The small molecule below binds the protein below.
Small molecule (SMILES): C=C/C(=N\Cc1c(COP(=O)(O)O)cnc(C)c1O)C(=O)O

Sequence of chain 1.F:
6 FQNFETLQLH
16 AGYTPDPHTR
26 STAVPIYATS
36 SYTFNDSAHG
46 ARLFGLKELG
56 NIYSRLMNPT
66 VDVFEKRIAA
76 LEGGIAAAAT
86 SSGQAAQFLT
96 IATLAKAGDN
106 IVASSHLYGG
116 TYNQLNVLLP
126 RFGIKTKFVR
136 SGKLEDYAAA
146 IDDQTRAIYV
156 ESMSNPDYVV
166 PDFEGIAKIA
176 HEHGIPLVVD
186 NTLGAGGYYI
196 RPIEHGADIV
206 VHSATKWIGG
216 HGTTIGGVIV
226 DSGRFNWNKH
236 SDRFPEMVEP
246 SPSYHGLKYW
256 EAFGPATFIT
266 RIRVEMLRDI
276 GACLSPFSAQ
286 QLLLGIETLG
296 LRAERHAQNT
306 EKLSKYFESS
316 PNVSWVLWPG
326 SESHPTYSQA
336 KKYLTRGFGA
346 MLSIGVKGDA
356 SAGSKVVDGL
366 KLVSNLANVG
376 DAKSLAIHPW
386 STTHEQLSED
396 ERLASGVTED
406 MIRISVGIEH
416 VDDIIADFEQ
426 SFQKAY

Binding-site contacts:
Ligand atom N11 contacts residue ASP185 of chain 1.P at 2.7 Å (salt-bridge).
Ligand atom N04 contacts residue LYS211 of chain 1.P at 3.6 Å.
Ligand atom O18 contacts residue SER208 of chain 1.P at 2.6 Å (h-bond).
Ligand atom O23 contacts residue ASN160 of chain 1.P at 2.7 Å (h-bond).
Ligand atom O22 contacts residue ASN373 of chain 1.P at 3.5 Å (h-bond).
Ligand atom C02 contacts residue LYS211 of chain 1.P at 3.3 Å.
Ligand atom C10 contacts residue ASP185 of chain 1.P at 3.4 Å.
Ligand atom C03 contacts residue LYS211 of chain 1.P at 3.5 Å.
Ligand atom O23 contacts residue ARG408 of chain 1.P at 2.8 Å (salt-bridge).
Ligand atom C05 contacts residue LYS211 of chain 1.P at 3.6 Å.
Ligand atom C12 contacts residue ASP185 of chain 1.P at 3.6 Å.
Ligand atom P17 contacts residue ARG60 of chain 1.F at 3.6 Å.
Ligand atom N04 contacts residue TYR113 of chain 1.P at 3.5 Å.
Ligand atom C21 contacts residue ARG408 of chain 1.P at 3.5 Å.
Ligand atom O19 contacts residue ARG60 of chain 1.F at 2.8 Å (salt-bridge).
Ligand atom O16 contacts residue GLY88 of chain 1.P at 3.4 Å.
Ligand atom C12 contacts residue GLN92 of chain 1.P at 3.1 Å.
Ligand atom O19 contacts residue GLN89 of chain 1.P at 2.8 Å (h-bond).
Ligand atom N11 contacts residue THR187 of chain 1.P at 3.6 Å (h-bond).
Ligand atom O19 contacts residue SER87 of chain 1.P at 3.4 Å.
Ligand atom O20 contacts residue TYR58 of chain 1.F at 2.4 Å (h-bond).
Ligand atom C03 contacts residue TYR113 of chain 1.P at 3.5 Å (hydrophobic).
Ligand atom P17 contacts residue TYR58 of chain 1.F at 3.6 Å.
Ligand atom O20 contacts residue ARG60 of chain 1.F at 2.8 Å (salt-bridge).
Ligand atom C15 contacts residue GLN89 of chain 1.P at 3.7 Å.
Ligand atom P17 contacts residue GLY88 of chain 1.P at 3.5 Å.
Ligand atom O18 contacts residue THR210 of chain 1.P at 2.8 Å (h-bond).
Ligand atom O08 contacts residue ASN160 of chain 1.P at 2.9 Å (h-bond).
Ligand atom C09 contacts residue ASP185 of chain 1.P at 3.5 Å.
Ligand atom C06 contacts residue TYR113 of chain 1.P at 3.4 Å (hydrophobic).
Ligand atom O16 contacts residue GLN89 of chain 1.P at 3.7 Å.
Ligand atom O18 contacts residue GLY88 of chain 1.P at 2.9 Å (h-bond).
Ligand atom O16 contacts residue SER208 of chain 1.P at 3.1 Å (h-bond).
Ligand atom C14 contacts residue TYR113 of chain 1.P at 3.6 Å (hydrophobic).
Ligand atom N11 contacts residue GLN92 of chain 1.P at 3.4 Å (h-bond).
Ligand atom C05 contacts residue TYR113 of chain 1.P at 3.5 Å (hydrophobic).
Ligand atom O19 contacts residue GLY88 of chain 1.P at 3.2 Å (h-bond).
Ligand atom P17 contacts residue SER208 of chain 1.P at 3.4 Å.
Ligand atom O22 contacts residue ARG408 of chain 1.P at 2.8 Å (salt-bridge).
Ligand atom O22 contacts residue THR388 of chain 1.P at 3.5 Å.

Sequence of chain 1.P:
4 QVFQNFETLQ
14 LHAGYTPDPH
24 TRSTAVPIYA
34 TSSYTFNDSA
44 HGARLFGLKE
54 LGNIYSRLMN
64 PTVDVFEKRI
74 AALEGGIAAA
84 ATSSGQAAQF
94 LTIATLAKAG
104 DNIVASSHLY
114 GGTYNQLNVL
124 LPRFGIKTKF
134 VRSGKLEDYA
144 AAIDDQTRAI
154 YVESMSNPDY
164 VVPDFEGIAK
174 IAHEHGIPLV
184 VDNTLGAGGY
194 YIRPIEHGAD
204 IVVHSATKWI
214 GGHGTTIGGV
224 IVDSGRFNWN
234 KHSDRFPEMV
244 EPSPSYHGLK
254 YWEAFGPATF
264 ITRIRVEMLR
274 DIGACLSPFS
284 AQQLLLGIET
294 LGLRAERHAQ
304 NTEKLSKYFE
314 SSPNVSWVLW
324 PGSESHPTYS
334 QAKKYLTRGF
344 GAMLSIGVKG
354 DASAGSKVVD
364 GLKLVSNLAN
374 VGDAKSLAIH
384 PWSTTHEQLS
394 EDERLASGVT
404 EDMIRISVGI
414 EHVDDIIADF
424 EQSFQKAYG